Sequence of chain 1.A:
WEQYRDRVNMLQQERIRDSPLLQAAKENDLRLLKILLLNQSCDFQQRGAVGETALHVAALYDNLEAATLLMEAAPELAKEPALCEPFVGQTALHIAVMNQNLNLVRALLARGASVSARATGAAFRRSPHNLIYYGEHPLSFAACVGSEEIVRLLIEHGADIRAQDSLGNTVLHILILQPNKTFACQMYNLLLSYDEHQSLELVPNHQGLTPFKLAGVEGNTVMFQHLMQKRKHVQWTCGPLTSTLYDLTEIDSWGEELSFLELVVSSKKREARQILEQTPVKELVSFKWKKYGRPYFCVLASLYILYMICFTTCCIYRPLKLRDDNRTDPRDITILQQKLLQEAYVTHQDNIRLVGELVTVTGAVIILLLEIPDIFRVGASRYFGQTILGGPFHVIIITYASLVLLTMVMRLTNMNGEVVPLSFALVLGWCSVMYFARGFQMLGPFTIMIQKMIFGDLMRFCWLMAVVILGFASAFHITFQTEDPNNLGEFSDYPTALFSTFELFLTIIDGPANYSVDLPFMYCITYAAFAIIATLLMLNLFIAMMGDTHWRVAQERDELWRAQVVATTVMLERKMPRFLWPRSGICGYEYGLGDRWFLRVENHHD

Binding-site contacts:
Ligand atom C3 contacts residue GLN483 of chain 1.A at 3.5 Å.
Ligand atom O1 contacts residue PHE425 of chain 1.A at 4.0 Å.
Ligand atom C1 contacts residue ILE482 of chain 1.A at 3.7 Å (hydrophobic).
Ligand atom C12 contacts residue ILE565 of chain 1.B at 4.1 Å (hydrophobic).
Ligand atom C23 contacts residue VAL459 of chain 1.A at 4.1 Å (hydrophobic).
Ligand atom C2 contacts residue MET466 of chain 1.A at 3.9 Å (hydrophobic).
Ligand atom C26 contacts residue PHE456 of chain 1.A at 4.1 Å (hydrophobic).
Ligand atom C19 contacts residue ILE428 of chain 1.A at 3.8 Å (hydrophobic).
Ligand atom C2 contacts residue PHE425 of chain 1.A at 4.1 Å (hydrophobic).
Ligand atom C12 contacts residue CYS463 of chain 1.A at 4.0 Å (hydrophobic).
Ligand atom C18 contacts residue CYS463 of chain 1.A at 4.1 Å (hydrophobic).
Ligand atom C2 contacts residue THR479 of chain 1.A at 3.9 Å.
Ligand atom C3 contacts residue THR479 of chain 1.A at 3.8 Å.
Ligand atom C27 contacts residue PHE456 of chain 1.A at 3.5 Å (hydrophobic).
Ligand atom C27 contacts residue VAL459 of chain 1.A at 4.1 Å (hydrophobic).
Ligand atom C7 contacts residue ILE428 of chain 1.A at 3.8 Å (hydrophobic).
Ligand atom C4 contacts residue PHE425 of chain 1.A at 3.9 Å (hydrophobic).
Ligand atom C21 contacts residue PHE504 of chain 1.B at 3.7 Å (hydrophobic).
Ligand atom C4 contacts residue GLN483 of chain 1.A at 4.0 Å.
Ligand atom C24 contacts residue ALA561 of chain 1.B at 3.6 Å (hydrophobic).
Ligand atom C18 contacts residue LEU460 of chain 1.A at 3.8 Å (hydrophobic).
Ligand atom O1 contacts residue GLN483 of chain 1.A at 3.1 Å.
Ligand atom C1 contacts residue ILE486 of chain 1.A at 4.2 Å (hydrophobic).
Ligand atom C11 contacts residue CYS463 of chain 1.A at 4.0 Å (hydrophobic).
Ligand atom C26 contacts residue ALA561 of chain 1.B at 3.7 Å (hydrophobic).
Ligand atom C23 contacts residue ALA561 of chain 1.B at 3.5 Å (hydrophobic).
Ligand atom C2 contacts residue ILE482 of chain 1.A at 3.9 Å (hydrophobic).
Ligand atom O1 contacts residue THR479 of chain 1.A at 2.9 Å (h-bond).
Ligand atom C18 contacts residue ILE428 of chain 1.A at 3.7 Å (hydrophobic).
Ligand atom C8 contacts residue ILE486 of chain 1.A at 4.1 Å (hydrophobic).
Ligand atom C26 contacts residue VAL459 of chain 1.A at 4.1 Å (hydrophobic).
Ligand atom C20 contacts residue VAL459 of chain 1.A at 3.9 Å (hydrophobic).
Ligand atom C25 contacts residue PHE456 of chain 1.A at 3.8 Å (hydrophobic).
Ligand atom C6 contacts residue PRO424 of chain 1.A at 3.8 Å (hydrophobic).
Ligand atom C19 contacts residue PHE425 of chain 1.A at 3.7 Å (hydrophobic).
Ligand atom C9 contacts residue ILE486 of chain 1.A at 3.8 Å (hydrophobic).
Ligand atom C21 contacts residue VAL459 of chain 1.A at 3.3 Å (hydrophobic).
Ligand atom C1 contacts residue MET466 of chain 1.A at 3.7 Å (hydrophobic).
Ligand atom C19 contacts residue CYS463 of chain 1.A at 3.7 Å (hydrophobic).
Ligand atom C19 contacts residue MET466 of chain 1.A at 4.1 Å (hydrophobic).

The protein below binds the small molecule below.
Small molecule (SMILES): CC(C)[C@@H](C)/C=C/[C@@H](C)[C@H]1CC[C@H]2C3=CC=C4C[C@@H](O)CC[C@]4(C)[C@H]3CC[C@]12C

Sequence of chain 1.B:
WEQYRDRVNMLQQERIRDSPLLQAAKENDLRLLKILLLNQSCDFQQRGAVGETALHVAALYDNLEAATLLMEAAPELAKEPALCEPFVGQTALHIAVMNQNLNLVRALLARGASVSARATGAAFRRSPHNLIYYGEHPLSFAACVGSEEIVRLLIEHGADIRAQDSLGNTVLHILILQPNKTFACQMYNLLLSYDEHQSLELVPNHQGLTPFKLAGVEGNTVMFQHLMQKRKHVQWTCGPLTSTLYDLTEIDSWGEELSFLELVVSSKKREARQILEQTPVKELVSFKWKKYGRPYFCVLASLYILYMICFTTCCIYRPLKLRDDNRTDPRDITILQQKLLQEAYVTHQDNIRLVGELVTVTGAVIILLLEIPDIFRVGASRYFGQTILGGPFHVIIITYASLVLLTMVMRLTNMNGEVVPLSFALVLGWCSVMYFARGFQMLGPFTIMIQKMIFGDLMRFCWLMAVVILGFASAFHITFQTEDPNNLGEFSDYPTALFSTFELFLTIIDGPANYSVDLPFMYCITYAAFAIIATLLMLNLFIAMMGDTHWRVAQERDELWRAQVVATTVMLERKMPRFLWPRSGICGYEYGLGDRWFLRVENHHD